This small molecule binds to this protein.
Small molecule (SMILES): CC(C)[C@H](N)C(=O)O

Binding-site contacts:
Ligand atom CA contacts residue TRP224 of chain 1.A at 3.8 Å (hydrophobic).
Ligand atom CG1 contacts residue ASN1 of chain 1.B at 3.6 Å.
Ligand atom CA contacts residue ASN1 of chain 1.B at 2.4 Å.
Ligand atom CG1 contacts residue TYR142 of chain 1.A at 3.5 Å (hydrophobic).
Ligand atom N contacts residue TRP224 of chain 1.A at 3.8 Å.
Ligand atom CB contacts residue ASN1 of chain 1.B at 3.2 Å.
Ligand atom O contacts residue TRP224 of chain 1.A at 3.5 Å.
Ligand atom CB contacts residue LEU225 of chain 1.A at 4.3 Å (hydrophobic).
Ligand atom CG1 contacts residue PHE197 of chain 1.A at 3.7 Å (hydrophobic).
Ligand atom C contacts residue ASN1 of chain 1.B at 3.7 Å.
Ligand atom N contacts residue PHE197 of chain 1.A at 4.1 Å.
Ligand atom N contacts residue ASN1 of chain 1.B at 1.3 Å.
Ligand atom C contacts residue PHE197 of chain 1.A at 3.9 Å (hydrophobic).
Ligand atom C contacts residue TRP224 of chain 1.A at 3.7 Å (hydrophobic).
Ligand atom O contacts residue TYR302 of chain 1.A at 4.3 Å.

Sequence of chain 1.A:
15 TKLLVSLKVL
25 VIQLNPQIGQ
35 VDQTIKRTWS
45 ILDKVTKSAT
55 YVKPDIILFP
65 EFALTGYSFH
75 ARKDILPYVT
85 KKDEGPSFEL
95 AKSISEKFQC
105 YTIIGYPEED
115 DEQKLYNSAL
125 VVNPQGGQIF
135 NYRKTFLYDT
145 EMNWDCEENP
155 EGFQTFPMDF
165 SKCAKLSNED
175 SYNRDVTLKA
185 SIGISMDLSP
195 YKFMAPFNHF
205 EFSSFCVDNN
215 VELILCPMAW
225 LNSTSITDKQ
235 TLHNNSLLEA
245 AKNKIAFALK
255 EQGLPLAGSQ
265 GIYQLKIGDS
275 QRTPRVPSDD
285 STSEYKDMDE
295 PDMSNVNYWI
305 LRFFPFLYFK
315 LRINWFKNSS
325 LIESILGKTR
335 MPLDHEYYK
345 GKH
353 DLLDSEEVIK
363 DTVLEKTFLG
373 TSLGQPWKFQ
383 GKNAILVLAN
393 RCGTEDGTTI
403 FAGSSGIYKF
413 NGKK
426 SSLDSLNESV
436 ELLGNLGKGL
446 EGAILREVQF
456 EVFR